Sequence of chain 1.J:
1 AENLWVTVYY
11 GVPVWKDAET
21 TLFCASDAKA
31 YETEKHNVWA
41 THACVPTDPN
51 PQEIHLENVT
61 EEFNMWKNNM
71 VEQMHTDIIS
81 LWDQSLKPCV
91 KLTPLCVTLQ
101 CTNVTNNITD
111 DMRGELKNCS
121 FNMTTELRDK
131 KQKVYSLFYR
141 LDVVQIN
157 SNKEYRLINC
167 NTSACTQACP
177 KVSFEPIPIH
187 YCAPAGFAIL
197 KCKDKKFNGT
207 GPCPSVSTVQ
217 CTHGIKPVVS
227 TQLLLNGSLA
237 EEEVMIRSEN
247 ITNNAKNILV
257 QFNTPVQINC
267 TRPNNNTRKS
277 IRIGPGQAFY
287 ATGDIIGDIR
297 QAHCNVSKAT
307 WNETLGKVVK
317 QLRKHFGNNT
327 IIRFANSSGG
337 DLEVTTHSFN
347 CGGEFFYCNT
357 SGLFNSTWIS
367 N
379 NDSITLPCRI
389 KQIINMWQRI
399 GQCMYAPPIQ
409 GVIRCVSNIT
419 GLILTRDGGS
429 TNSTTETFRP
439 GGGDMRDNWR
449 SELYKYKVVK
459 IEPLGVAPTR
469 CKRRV

A protein and the small-molecule ligand that binds it are described below.
Small molecule (SMILES): CC(=O)N[C@H]1[C@H](O[C@H]2[C@H](O)[C@@H](NC(C)=O)CO[C@@H]2CO)O[C@H](CO)[C@@H](O)[C@@H]1O

Binding-site contacts:
Ligand atom C6 contacts residue PRO261 of chain 1.J at 4.2 Å (hydrophobic).
Ligand atom C2 contacts residue ASN416 of chain 1.J at 2.4 Å.
Ligand atom O7 contacts residue ASN416 of chain 1.J at 3.7 Å.
Ligand atom N2 contacts residue ASN416 of chain 1.J at 2.9 Å (h-bond).
Ligand atom C8 contacts residue NAG1 of chain 1.TA at 3.4 Å.
Ligand atom C1 contacts residue ASN416 of chain 1.J at 1.4 Å.
Ligand atom C5 contacts residue ASN416 of chain 1.J at 3.7 Å.
Ligand atom O5 contacts residue ASN416 of chain 1.J at 2.3 Å (h-bond).
Ligand atom C8 contacts residue ASN232 of chain 1.J at 3.4 Å.
Ligand atom O5 contacts residue PRO261 of chain 1.J at 3.7 Å.
Ligand atom C7 contacts residue ASN232 of chain 1.J at 4.2 Å.
Ligand atom O6 contacts residue PRO261 of chain 1.J at 4.0 Å.
Ligand atom C3 contacts residue ASN416 of chain 1.J at 3.7 Å.
Ligand atom C4 contacts residue ASN416 of chain 1.J at 4.2 Å.
Ligand atom C7 contacts residue ASN416 of chain 1.J at 3.6 Å.